A small-molecule ligand and the protein it binds are described below.
Small molecule (SMILES): CC(=O)N[C@@H]1[C@@H](O)[C@H](O)[C@@H](CO)O[C@H]1O

Binding-site contacts:
Ligand atom O7 contacts residue ASN444 of chain 2.B at 3.2 Å (h-bond).
Ligand atom C5 contacts residue PHE435 of chain 2.B at 3.3 Å (hydrophobic).
Ligand atom C4 contacts residue ASN444 of chain 2.B at 4.2 Å.
Ligand atom C8 contacts residue ASN444 of chain 2.B at 4.4 Å.
Ligand atom C6 contacts residue PHE435 of chain 2.B at 3.8 Å (hydrophobic).
Ligand atom O6 contacts residue ASN444 of chain 2.B at 4.4 Å.
Ligand atom O5 contacts residue PHE435 of chain 2.B at 3.5 Å.
Ligand atom C5 contacts residue ASN444 of chain 2.B at 3.7 Å.
Ligand atom O4 contacts residue PHE435 of chain 2.B at 4.3 Å.
Ligand atom C2 contacts residue ASN444 of chain 2.B at 2.5 Å.
Ligand atom C1 contacts residue PHE435 of chain 2.B at 4.0 Å (hydrophobic).
Ligand atom O6 contacts residue GLY448 of chain 2.B at 2.8 Å (h-bond).
Ligand atom N2 contacts residue ASN444 of chain 2.B at 2.9 Å (h-bond).
Ligand atom O6 contacts residue PRO429 of chain 2.B at 3.4 Å.
Ligand atom C6 contacts residue GLY448 of chain 2.B at 4.3 Å.
Ligand atom C1 contacts residue ASN444 of chain 2.B at 1.4 Å.
Ligand atom C3 contacts residue ASN444 of chain 2.B at 3.8 Å.
Ligand atom O5 contacts residue ASN444 of chain 2.B at 2.3 Å (h-bond).
Ligand atom C7 contacts residue ASN444 of chain 2.B at 3.2 Å.
Ligand atom O5 contacts residue GLY448 of chain 2.B at 4.4 Å.
Ligand atom C6 contacts residue PRO429 of chain 2.B at 3.5 Å (hydrophobic).

Sequence of chain 2.B:
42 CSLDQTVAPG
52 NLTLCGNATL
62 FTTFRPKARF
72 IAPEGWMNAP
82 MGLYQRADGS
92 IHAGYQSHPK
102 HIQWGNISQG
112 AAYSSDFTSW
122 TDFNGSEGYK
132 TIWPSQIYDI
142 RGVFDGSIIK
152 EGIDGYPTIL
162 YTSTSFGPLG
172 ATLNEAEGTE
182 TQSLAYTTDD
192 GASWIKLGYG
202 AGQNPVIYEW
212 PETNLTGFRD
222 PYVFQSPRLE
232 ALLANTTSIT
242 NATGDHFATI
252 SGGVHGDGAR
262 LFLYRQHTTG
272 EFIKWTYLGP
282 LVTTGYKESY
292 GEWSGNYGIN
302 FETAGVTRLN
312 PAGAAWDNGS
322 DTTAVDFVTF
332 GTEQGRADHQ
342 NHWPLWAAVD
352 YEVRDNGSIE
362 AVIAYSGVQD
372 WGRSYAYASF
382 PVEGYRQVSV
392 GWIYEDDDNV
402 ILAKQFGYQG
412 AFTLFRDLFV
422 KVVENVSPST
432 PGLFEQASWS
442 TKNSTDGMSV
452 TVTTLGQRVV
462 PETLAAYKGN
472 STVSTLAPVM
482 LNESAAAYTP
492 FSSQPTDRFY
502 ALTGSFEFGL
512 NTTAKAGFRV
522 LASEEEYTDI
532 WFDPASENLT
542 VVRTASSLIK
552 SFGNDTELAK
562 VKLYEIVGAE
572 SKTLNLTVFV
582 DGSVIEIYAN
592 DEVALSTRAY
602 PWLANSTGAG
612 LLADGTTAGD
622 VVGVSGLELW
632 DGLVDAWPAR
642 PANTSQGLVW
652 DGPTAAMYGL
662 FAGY